Sequence of chain 1.A:
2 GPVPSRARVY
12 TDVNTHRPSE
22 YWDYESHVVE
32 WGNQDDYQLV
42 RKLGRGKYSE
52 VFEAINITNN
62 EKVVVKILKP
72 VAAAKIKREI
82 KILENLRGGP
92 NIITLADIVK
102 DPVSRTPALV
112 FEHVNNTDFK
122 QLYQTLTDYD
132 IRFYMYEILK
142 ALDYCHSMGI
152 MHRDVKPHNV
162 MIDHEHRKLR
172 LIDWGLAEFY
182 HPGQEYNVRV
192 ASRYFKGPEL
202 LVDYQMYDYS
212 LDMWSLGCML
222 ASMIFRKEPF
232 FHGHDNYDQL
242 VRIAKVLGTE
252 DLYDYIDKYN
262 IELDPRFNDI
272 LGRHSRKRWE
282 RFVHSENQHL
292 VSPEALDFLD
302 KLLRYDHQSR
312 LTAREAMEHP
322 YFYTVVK

A small-molecule ligand and the protein it binds are described below.
Small molecule (SMILES): Clc1cc(C[NH2+]CCc2nc3ccccc3[nH]2)cc(Cl)c1-c1ccccc1

Binding-site contacts:
Ligand atom N1 contacts residue LEU202 of chain 1.A at 2.8 Å (h-bond).
Ligand atom C5 contacts residue LEU202 of chain 1.A at 4.0 Å (hydrophobic).
Ligand atom C9 contacts residue LEU241 of chain 1.A at 4.0 Å (hydrophobic).
Ligand atom C11 contacts residue ASP265 of chain 1.A at 4.1 Å.
Ligand atom C4 contacts residue ASP204 of chain 1.A at 3.3 Å.
Ligand atom CL1 contacts residue PRO266 of chain 1.A at 3.6 Å.
Ligand atom C5 contacts residue VAL203 of chain 1.A at 3.6 Å (hydrophobic).
Ligand atom N contacts residue GLU263 of chain 1.A at 4.0 Å.
Ligand atom C6 contacts residue ASP265 of chain 1.A at 3.8 Å.
Ligand atom C12 contacts residue ASP265 of chain 1.A at 3.8 Å.
Ligand atom C12 contacts residue LEU264 of chain 1.A at 3.8 Å (hydrophobic).
Ligand atom C5 contacts residue GLU263 of chain 1.A at 4.1 Å.
Ligand atom C contacts residue GLU263 of chain 1.A at 3.8 Å.
Ligand atom CL contacts residue GLU263 of chain 1.A at 3.5 Å.
Ligand atom C14 contacts residue LEU264 of chain 1.A at 4.0 Å (hydrophobic).
Ligand atom C1 contacts residue GLU263 of chain 1.A at 3.8 Å.
Ligand atom C8 contacts residue LEU241 of chain 1.A at 3.8 Å (hydrophobic).
Ligand atom C17 contacts residue LEU264 of chain 1.A at 3.8 Å (hydrophobic).
Ligand atom C9 contacts residue TYR238 of chain 1.A at 3.8 Å (hydrophobic).
Ligand atom CL1 contacts residue LEU264 of chain 1.A at 4.0 Å.
Ligand atom C15 contacts residue GLU263 of chain 1.A at 3.9 Å.
Ligand atom C16 contacts residue GLU263 of chain 1.A at 3.7 Å.
Ligand atom N contacts residue ASP204 of chain 1.A at 2.8 Å (salt-bridge).
Ligand atom C10 contacts residue LEU272 of chain 1.A at 4.0 Å (hydrophobic).
Ligand atom C3 contacts residue ASP204 of chain 1.A at 3.4 Å.
Ligand atom C4 contacts residue ASP265 of chain 1.A at 3.9 Å.
Ligand atom C17 contacts residue GLU263 of chain 1.A at 3.5 Å.
Ligand atom N2 contacts residue ASP265 of chain 1.A at 2.9 Å (salt-bridge).
Ligand atom C6 contacts residue LEU202 of chain 1.A at 3.8 Å (hydrophobic).
Ligand atom N2 contacts residue LEU264 of chain 1.A at 3.4 Å.
Ligand atom C5 contacts residue ASP204 of chain 1.A at 3.8 Å.
Ligand atom C5 contacts residue LEU264 of chain 1.A at 4.0 Å (hydrophobic).
Ligand atom C7 contacts residue TYR238 of chain 1.A at 3.8 Å (hydrophobic).
Ligand atom C8 contacts residue TYR238 of chain 1.A at 3.6 Å (hydrophobic).
Ligand atom C11 contacts residue PHE268 of chain 1.A at 4.1 Å (hydrophobic).
Ligand atom C7 contacts residue LEU202 of chain 1.A at 3.8 Å (hydrophobic).
Ligand atom C18 contacts residue GLU263 of chain 1.A at 3.6 Å.
Ligand atom C6 contacts residue LEU264 of chain 1.A at 3.7 Å (hydrophobic).
Ligand atom C5 contacts residue ASP265 of chain 1.A at 4.0 Å.
Ligand atom N1 contacts residue VAL203 of chain 1.A at 4.0 Å.